Sequence of chain 1.B:
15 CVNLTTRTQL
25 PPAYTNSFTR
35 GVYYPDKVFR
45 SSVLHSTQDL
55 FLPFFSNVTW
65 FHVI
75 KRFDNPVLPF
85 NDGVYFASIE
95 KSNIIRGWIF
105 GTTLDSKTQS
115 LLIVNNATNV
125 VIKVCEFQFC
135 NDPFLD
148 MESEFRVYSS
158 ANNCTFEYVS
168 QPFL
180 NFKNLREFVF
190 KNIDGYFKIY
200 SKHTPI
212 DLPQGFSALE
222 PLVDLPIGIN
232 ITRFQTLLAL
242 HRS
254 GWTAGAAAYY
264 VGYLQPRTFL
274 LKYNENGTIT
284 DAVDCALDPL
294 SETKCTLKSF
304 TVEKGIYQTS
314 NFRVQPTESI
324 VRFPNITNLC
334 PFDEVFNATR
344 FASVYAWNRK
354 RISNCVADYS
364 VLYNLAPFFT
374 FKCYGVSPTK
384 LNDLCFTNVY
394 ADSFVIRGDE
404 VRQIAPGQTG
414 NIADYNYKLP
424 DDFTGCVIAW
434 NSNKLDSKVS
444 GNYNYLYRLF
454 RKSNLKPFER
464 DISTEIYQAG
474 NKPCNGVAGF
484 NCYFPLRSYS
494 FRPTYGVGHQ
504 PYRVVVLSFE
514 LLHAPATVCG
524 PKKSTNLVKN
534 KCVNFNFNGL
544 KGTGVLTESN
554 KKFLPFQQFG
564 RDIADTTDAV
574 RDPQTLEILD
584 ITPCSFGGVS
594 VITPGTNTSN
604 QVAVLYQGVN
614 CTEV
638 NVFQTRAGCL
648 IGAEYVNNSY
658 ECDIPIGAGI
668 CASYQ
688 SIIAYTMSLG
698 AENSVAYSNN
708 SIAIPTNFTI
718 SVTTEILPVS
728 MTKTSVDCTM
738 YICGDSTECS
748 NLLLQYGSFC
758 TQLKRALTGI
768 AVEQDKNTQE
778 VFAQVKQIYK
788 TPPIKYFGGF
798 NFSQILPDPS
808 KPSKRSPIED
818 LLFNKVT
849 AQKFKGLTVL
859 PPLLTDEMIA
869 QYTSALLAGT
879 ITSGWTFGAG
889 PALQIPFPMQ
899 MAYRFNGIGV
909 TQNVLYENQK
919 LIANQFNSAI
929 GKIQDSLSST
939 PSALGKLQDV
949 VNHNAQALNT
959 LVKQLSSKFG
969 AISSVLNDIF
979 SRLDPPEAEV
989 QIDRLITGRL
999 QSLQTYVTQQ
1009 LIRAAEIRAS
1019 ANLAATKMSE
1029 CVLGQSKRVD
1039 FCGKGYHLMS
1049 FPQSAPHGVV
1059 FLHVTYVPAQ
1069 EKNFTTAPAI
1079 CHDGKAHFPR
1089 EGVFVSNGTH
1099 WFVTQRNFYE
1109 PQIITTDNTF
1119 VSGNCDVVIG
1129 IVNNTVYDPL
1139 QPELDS

Binding-site contacts:
Ligand atom O7 contacts residue ASN231 of chain 1.A at 4.0 Å.
Ligand atom O5 contacts residue ASN231 of chain 1.A at 2.4 Å (h-bond).
Ligand atom O6 contacts residue ASN231 of chain 1.A at 4.5 Å.
Ligand atom C1 contacts residue ASN231 of chain 1.A at 1.4 Å.
Ligand atom N2 contacts residue ASN231 of chain 1.A at 2.9 Å (h-bond).
Ligand atom C4 contacts residue ASN231 of chain 1.A at 4.2 Å.
Ligand atom C3 contacts residue ASN231 of chain 1.A at 3.8 Å.
Ligand atom O6 contacts residue HIS516 of chain 1.B at 3.9 Å.
Ligand atom C2 contacts residue ASN231 of chain 1.A at 2.4 Å.
Ligand atom C5 contacts residue ASN231 of chain 1.A at 3.7 Å.
Ligand atom C7 contacts residue ASN231 of chain 1.A at 3.6 Å.
Ligand atom C8 contacts residue THR233 of chain 1.A at 4.4 Å.

The small molecule below binds the protein below.
Small molecule (SMILES): CC(=O)N[C@@H]1[C@@H](O)[C@H](O)[C@@H](CO)O[C@H]1O

Sequence of chain 1.A:
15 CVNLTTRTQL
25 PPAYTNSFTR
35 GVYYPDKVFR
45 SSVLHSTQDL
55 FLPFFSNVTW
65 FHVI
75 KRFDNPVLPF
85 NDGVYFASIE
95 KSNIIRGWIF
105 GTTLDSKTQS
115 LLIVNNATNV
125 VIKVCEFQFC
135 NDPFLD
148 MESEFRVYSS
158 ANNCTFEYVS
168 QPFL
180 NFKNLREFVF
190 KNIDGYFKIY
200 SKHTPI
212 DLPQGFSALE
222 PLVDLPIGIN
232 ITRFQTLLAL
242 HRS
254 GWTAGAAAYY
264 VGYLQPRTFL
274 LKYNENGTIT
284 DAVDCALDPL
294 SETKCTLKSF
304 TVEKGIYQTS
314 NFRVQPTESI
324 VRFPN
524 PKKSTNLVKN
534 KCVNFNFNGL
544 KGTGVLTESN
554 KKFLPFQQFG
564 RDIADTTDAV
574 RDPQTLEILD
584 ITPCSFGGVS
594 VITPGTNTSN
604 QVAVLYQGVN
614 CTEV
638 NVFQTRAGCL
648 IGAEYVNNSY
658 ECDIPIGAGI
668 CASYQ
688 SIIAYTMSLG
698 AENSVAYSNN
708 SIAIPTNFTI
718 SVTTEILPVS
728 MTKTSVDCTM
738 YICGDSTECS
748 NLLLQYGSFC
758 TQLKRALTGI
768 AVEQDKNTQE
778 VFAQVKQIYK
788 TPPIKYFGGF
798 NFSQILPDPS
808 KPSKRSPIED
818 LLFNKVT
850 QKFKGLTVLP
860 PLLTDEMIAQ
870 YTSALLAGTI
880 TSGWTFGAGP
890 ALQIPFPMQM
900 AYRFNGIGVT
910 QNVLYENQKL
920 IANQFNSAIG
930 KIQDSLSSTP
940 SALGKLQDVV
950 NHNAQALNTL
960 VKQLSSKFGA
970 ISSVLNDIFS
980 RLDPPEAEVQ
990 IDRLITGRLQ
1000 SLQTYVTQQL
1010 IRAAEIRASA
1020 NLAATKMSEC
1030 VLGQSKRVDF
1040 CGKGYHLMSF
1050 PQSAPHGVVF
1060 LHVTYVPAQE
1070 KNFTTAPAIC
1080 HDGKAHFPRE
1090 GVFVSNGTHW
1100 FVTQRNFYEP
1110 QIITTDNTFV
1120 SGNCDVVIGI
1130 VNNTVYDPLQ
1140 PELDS